Binding-site contacts:
Ligand atom C7 contacts residue NAG1 of chain 1.X at 4.1 Å.
Ligand atom O5 contacts residue ASN648 of chain 1.B at 2.3 Å (h-bond).
Ligand atom C3 contacts residue ASN648 of chain 1.B at 3.9 Å.
Ligand atom O6 contacts residue PRO624 of chain 1.B at 3.9 Å.
Ligand atom C2 contacts residue ASN648 of chain 1.B at 2.5 Å.
Ligand atom C6 contacts residue PRO624 of chain 1.B at 4.3 Å (hydrophobic).
Ligand atom C5 contacts residue SER650 of chain 1.B at 4.3 Å.
Ligand atom C8 contacts residue ASN673 of chain 1.B at 3.9 Å.
Ligand atom C1 contacts residue ASN648 of chain 1.B at 1.4 Å.
Ligand atom C1 contacts residue PRO624 of chain 1.B at 4.4 Å (hydrophobic).
Ligand atom C1 contacts residue SER650 of chain 1.B at 3.7 Å.
Ligand atom O5 contacts residue PRO624 of chain 1.B at 3.6 Å.
Ligand atom O7 contacts residue ASN648 of chain 1.B at 3.8 Å.
Ligand atom C8 contacts residue PHE646 of chain 1.B at 4.1 Å (hydrophobic).
Ligand atom C7 contacts residue ASN648 of chain 1.B at 3.6 Å.
Ligand atom N2 contacts residue ASN648 of chain 1.B at 3.0 Å (h-bond).
Ligand atom C5 contacts residue ASN648 of chain 1.B at 3.6 Å.
Ligand atom C7 contacts residue PHE646 of chain 1.B at 4.1 Å (hydrophobic).
Ligand atom O5 contacts residue SER650 of chain 1.B at 4.2 Å.
Ligand atom C4 contacts residue ASN648 of chain 1.B at 4.2 Å.
Ligand atom C8 contacts residue NAG1 of chain 1.X at 3.5 Å.
Ligand atom O7 contacts residue NAG1 of chain 1.X at 3.6 Å.
Ligand atom O7 contacts residue PHE646 of chain 1.B at 3.7 Å.

The small molecule below binds the protein below.
Small molecule (SMILES): CC(=O)N[C@@H]1[C@@H](O)[C@H](O)[C@@H](CO)O[C@H]1O

Sequence of chain 1.B:
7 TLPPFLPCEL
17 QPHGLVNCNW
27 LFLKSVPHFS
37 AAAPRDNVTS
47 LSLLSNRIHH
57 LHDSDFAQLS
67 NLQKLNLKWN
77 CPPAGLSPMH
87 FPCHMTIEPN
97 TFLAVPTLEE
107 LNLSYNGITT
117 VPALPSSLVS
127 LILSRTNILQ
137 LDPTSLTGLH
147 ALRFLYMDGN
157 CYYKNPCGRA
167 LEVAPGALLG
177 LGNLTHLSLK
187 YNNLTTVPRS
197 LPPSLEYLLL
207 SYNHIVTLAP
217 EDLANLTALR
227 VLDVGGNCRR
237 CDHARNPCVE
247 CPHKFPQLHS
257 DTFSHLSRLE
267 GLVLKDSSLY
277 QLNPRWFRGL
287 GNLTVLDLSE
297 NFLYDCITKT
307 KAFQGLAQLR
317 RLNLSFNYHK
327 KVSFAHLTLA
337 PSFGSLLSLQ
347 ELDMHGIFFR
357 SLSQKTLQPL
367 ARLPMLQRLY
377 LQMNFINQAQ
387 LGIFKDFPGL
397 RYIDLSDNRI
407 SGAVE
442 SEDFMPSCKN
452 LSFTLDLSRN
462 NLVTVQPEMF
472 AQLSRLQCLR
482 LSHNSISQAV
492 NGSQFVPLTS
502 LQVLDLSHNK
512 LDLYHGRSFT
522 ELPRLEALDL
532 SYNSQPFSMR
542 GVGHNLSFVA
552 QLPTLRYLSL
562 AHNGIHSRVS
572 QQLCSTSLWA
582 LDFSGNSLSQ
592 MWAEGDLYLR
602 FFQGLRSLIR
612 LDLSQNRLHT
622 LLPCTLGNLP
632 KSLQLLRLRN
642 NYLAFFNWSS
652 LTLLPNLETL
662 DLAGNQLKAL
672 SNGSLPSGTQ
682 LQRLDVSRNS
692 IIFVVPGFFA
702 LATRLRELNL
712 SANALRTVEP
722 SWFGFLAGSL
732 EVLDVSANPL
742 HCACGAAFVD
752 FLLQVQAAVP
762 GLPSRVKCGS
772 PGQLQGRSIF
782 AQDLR